Sequence of chain 1.C:
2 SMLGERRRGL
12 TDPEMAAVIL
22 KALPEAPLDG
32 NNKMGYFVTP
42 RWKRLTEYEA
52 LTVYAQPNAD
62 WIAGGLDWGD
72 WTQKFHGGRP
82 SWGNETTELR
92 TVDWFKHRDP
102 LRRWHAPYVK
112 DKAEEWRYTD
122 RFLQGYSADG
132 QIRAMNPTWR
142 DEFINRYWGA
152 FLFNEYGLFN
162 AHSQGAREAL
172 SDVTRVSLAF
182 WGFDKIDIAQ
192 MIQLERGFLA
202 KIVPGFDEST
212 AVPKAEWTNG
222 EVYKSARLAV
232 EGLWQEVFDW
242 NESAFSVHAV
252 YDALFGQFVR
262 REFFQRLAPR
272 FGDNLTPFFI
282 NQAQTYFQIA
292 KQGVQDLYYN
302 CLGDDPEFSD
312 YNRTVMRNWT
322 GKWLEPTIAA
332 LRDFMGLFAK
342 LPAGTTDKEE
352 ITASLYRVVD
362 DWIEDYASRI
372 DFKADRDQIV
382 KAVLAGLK

A protein and the small-molecule ligand that binds it are described below.
Small molecule (SMILES): C=C(Br)CCO

Binding-site contacts:
Ligand atom BR1 contacts residue ASP94 of chain 1.C at 4.0 Å.
Ligand atom C4 contacts residue THR40 of chain 1.C at 3.0 Å.
Ligand atom O5 contacts residue THR40 of chain 1.C at 3.9 Å.
Ligand atom C3 contacts residue ASP94 of chain 1.C at 4.0 Å.
Ligand atom C3 contacts residue THR40 of chain 1.C at 3.9 Å.
Ligand atom C2 contacts residue ASP94 of chain 1.C at 4.4 Å.
Ligand atom BR1 contacts residue ARG99 of chain 1.C at 3.9 Å.
Ligand atom C1 contacts residue TYR55 of chain 1.C at 3.1 Å (hydrophobic).
Ligand atom C1 contacts residue THR40 of chain 1.C at 3.0 Å.
Ligand atom C2 contacts residue THR40 of chain 1.C at 3.9 Å.
Ligand atom C2 contacts residue TYR55 of chain 1.C at 3.1 Å (hydrophobic).
Ligand atom BR1 contacts residue LYS97 of chain 1.C at 4.5 Å.
Ligand atom BR1 contacts residue PHE96 of chain 1.C at 3.7 Å.
Ligand atom C1 contacts residue VAL39 of chain 1.C at 3.6 Å (hydrophobic).
Ligand atom C3 contacts residue TYR55 of chain 1.C at 3.2 Å (hydrophobic).
Ligand atom BR1 contacts residue TYR55 of chain 1.C at 4.2 Å.